Sequence of chain 1.B:
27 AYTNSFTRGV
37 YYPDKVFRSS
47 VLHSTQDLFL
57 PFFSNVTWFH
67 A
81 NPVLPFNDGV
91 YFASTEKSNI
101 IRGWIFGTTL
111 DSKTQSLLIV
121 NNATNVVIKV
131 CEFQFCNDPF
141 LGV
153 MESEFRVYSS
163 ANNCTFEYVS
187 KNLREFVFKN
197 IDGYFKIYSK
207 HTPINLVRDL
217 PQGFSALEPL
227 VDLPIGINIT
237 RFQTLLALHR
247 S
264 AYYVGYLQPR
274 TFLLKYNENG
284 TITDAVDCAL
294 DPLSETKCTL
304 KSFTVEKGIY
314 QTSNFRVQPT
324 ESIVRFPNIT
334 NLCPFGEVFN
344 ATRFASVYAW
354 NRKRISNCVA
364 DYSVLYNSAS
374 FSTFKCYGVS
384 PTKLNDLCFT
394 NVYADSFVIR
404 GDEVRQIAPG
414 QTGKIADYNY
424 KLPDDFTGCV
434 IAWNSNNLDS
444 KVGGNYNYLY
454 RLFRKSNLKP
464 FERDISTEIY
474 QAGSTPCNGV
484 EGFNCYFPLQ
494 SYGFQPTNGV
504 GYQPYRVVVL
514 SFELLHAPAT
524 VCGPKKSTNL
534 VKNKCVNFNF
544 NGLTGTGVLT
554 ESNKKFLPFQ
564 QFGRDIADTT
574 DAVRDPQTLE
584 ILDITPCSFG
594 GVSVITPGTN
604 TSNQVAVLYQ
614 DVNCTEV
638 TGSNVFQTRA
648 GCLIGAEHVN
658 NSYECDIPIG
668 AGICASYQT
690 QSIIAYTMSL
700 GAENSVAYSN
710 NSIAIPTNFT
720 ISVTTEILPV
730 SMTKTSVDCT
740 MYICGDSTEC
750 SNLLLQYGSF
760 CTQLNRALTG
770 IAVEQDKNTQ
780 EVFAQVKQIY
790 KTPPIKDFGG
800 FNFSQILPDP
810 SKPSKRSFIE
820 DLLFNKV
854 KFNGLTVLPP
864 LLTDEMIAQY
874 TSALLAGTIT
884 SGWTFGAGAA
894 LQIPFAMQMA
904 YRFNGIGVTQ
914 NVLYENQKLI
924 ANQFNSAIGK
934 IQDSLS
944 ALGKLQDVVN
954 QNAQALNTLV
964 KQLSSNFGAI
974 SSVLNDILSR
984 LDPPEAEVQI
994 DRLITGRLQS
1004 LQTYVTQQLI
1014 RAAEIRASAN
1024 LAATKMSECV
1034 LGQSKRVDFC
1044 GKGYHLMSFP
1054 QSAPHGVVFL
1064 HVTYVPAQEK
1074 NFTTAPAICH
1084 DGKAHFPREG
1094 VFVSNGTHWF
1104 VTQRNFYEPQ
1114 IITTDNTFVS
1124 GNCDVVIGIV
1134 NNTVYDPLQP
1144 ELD

This small molecule binds to this protein.
Small molecule (SMILES): CC(=O)N[C@H]1[C@H](O[C@H]2[C@H](O)[C@@H](NC(C)=O)CO[C@@H]2CO)O[C@H](CO)[C@@H](O)[C@@H]1O

Binding-site contacts:
Ligand atom O7 contacts residue GLY339 of chain 1.B at 4.3 Å.
Ligand atom C3 contacts residue ASN343 of chain 1.B at 3.7 Å.
Ligand atom N2 contacts residue ASN343 of chain 1.B at 2.8 Å (h-bond).
Ligand atom C7 contacts residue GLY339 of chain 1.B at 4.4 Å.
Ligand atom C5 contacts residue ASN343 of chain 1.B at 3.7 Å.
Ligand atom C7 contacts residue ASN343 of chain 1.B at 3.8 Å.
Ligand atom C4 contacts residue ASN343 of chain 1.B at 4.2 Å.
Ligand atom C8 contacts residue PHE342 of chain 1.B at 4.0 Å (hydrophobic).
Ligand atom C8 contacts residue GLY339 of chain 1.B at 4.2 Å.
Ligand atom C2 contacts residue ASN343 of chain 1.B at 2.4 Å.
Ligand atom O7 contacts residue ASN343 of chain 1.B at 4.2 Å.
Ligand atom C8 contacts residue PHE338 of chain 1.B at 4.5 Å (hydrophobic).
Ligand atom O5 contacts residue ASN343 of chain 1.B at 2.4 Å (h-bond).
Ligand atom C1 contacts residue ASN343 of chain 1.B at 1.4 Å.